This small molecule binds to this protein.
Small molecule (SMILES): CC(=O)N[C@@H]1[C@@H](O)[C@H](O)[C@@H](CO)O[C@H]1O

Binding-site contacts:
Ligand atom C7 contacts residue ASN254 of chain 1.A at 3.2 Å.
Ligand atom C2 contacts residue ASN254 of chain 1.A at 2.5 Å.
Ligand atom O5 contacts residue THR256 of chain 1.A at 4.0 Å.
Ligand atom O5 contacts residue ASN254 of chain 1.A at 2.4 Å (h-bond).
Ligand atom C1 contacts residue THR256 of chain 1.A at 3.2 Å.
Ligand atom N2 contacts residue ASN254 of chain 1.A at 2.8 Å (h-bond).
Ligand atom C8 contacts residue VAL240 of chain 1.A at 3.6 Å (hydrophobic).
Ligand atom C2 contacts residue THR256 of chain 1.A at 4.0 Å.
Ligand atom C1 contacts residue ASN254 of chain 1.A at 1.4 Å.
Ligand atom C8 contacts residue THR241 of chain 1.A at 3.7 Å.
Ligand atom O7 contacts residue ASN254 of chain 1.A at 3.1 Å (h-bond).
Ligand atom C3 contacts residue THR256 of chain 1.A at 4.1 Å.
Ligand atom C4 contacts residue ASN254 of chain 1.A at 4.2 Å.
Ligand atom C3 contacts residue ASN254 of chain 1.A at 3.8 Å.
Ligand atom N2 contacts residue GLN231 of chain 1.A at 4.4 Å.
Ligand atom C5 contacts residue ASN254 of chain 1.A at 3.7 Å.
Ligand atom C8 contacts residue ASN254 of chain 1.A at 4.2 Å.
Ligand atom N2 contacts residue THR256 of chain 1.A at 4.0 Å.
Ligand atom C5 contacts residue THR256 of chain 1.A at 4.1 Å.

Sequence of chain 1.A:
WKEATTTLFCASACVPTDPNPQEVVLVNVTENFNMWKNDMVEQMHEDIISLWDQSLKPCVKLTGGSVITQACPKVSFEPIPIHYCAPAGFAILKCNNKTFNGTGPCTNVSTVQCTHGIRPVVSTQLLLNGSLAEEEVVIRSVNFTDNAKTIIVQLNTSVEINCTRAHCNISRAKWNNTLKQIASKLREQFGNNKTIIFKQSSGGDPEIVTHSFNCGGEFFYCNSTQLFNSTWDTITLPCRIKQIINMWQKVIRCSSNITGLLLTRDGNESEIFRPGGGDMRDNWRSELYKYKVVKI